The protein below binds the small molecule below.
Small molecule (SMILES): CC(=O)N[C@@H]1[C@@H](O)[C@H](O)[C@@H](CO)O[C@H]1O

Sequence of chain 1.D:
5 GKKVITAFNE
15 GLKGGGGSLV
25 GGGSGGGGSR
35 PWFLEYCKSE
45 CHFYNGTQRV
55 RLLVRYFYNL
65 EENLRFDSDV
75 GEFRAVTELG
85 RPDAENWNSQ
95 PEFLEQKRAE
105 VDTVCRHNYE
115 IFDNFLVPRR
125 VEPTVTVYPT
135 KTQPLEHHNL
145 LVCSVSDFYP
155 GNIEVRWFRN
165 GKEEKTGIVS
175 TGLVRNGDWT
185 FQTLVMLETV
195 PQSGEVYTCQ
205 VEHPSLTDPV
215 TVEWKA

Sequence of chain 1.C:
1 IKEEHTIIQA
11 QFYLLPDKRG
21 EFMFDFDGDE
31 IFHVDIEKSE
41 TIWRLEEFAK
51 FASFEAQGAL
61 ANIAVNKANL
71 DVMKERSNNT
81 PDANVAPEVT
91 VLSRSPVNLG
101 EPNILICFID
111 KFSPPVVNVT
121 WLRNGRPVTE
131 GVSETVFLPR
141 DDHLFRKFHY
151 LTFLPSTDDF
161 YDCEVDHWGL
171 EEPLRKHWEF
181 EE

Sequence of chain 1.B:
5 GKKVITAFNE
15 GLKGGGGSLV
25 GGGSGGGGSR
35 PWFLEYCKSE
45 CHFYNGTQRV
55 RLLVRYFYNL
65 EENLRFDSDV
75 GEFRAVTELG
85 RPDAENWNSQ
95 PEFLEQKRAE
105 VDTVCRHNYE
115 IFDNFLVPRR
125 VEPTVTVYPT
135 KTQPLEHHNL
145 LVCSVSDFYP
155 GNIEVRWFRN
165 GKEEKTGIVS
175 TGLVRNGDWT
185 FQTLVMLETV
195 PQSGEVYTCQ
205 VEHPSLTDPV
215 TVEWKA

Binding-site contacts:
Ligand atom C7 contacts residue ASN78 of chain 1.C at 2.9 Å.
Ligand atom C8 contacts residue ASN78 of chain 1.C at 4.2 Å.
Ligand atom C8 contacts residue VAL173 of chain 1.B at 4.3 Å (hydrophobic).
Ligand atom C3 contacts residue ASN78 of chain 1.C at 3.8 Å.
Ligand atom C7 contacts residue VAL24 of chain 1.D at 4.0 Å (hydrophobic).
Ligand atom C5 contacts residue ASN78 of chain 1.C at 3.7 Å.
Ligand atom O7 contacts residue ASN78 of chain 1.C at 2.6 Å (h-bond).
Ligand atom C1 contacts residue ASN78 of chain 1.C at 1.4 Å.
Ligand atom C4 contacts residue ASN78 of chain 1.C at 4.2 Å.
Ligand atom O5 contacts residue ASN78 of chain 1.C at 2.4 Å (h-bond).
Ligand atom O7 contacts residue VAL24 of chain 1.D at 2.8 Å (h-bond).
Ligand atom C2 contacts residue ASN78 of chain 1.C at 2.5 Å.
Ligand atom C8 contacts residue VAL24 of chain 1.D at 4.4 Å (hydrophobic).
Ligand atom N2 contacts residue ASN78 of chain 1.C at 2.9 Å (h-bond).